Binding-site contacts:
Ligand atom N7 contacts residue GLY437 of chain 13.A at 3.5 Å (h-bond).
Ligand atom C6 contacts residue PRO218 of chain 13.A at 4.2 Å (hydrophobic).
Ligand atom O3P contacts residue LYS439 of chain 13.A at 2.9 Å.
Ligand atom P contacts residue LYS439 of chain 13.A at 3.3 Å.
Ligand atom C4 contacts residue PRO218 of chain 13.A at 4.1 Å (hydrophobic).
Ligand atom C1' contacts residue GLY437 of chain 13.A at 3.3 Å.
Ligand atom N6 contacts residue HIS428 of chain 13.A at 4.0 Å.
Ligand atom N3 contacts residue PRO429 of chain 13.A at 4.4 Å.
Ligand atom N9 contacts residue PRO429 of chain 13.A at 4.3 Å.
Ligand atom O1P contacts residue HIS426 of chain 13.A at 2.7 Å (h-bond).
Ligand atom N6 contacts residue SER430 of chain 13.A at 3.7 Å.
Ligand atom O3' contacts residue GLY437 of chain 13.A at 3.9 Å.
Ligand atom N1 contacts residue HIS428 of chain 13.A at 3.3 Å.
Ligand atom O3' contacts residue GLU215 of chain 13.A at 3.5 Å (salt-bridge).
Ligand atom P contacts residue HIS426 of chain 13.A at 3.9 Å.
Ligand atom O3' contacts residue ILE420 of chain 13.A at 4.2 Å.
Ligand atom N9 contacts residue GLY437 of chain 13.A at 3.3 Å (h-bond).
Ligand atom C2 contacts residue HIS428 of chain 13.A at 3.8 Å.
Ligand atom N7 contacts residue PRO218 of chain 13.A at 4.0 Å.
Ligand atom N6 contacts residue ASP407 of chain 13.A at 3.6 Å (salt-bridge).
Ligand atom N7 contacts residue VAL217 of chain 13.A at 3.7 Å.
Ligand atom C6 contacts residue SER430 of chain 13.A at 4.2 Å.
Ligand atom C5 contacts residue PRO218 of chain 13.A at 4.0 Å (hydrophobic).
Ligand atom C8 contacts residue PRO429 of chain 13.A at 4.3 Å (hydrophobic).
Ligand atom C2' contacts residue GLY437 of chain 13.A at 2.8 Å.
Ligand atom C8 contacts residue VAL217 of chain 13.A at 3.5 Å (hydrophobic).
Ligand atom N9 contacts residue PRO218 of chain 13.A at 4.2 Å.
Ligand atom C8 contacts residue GLY437 of chain 13.A at 2.8 Å.
Ligand atom N9 contacts residue VAL217 of chain 13.A at 4.4 Å.
Ligand atom C6 contacts residue HIS428 of chain 13.A at 4.2 Å.
Ligand atom C3' contacts residue GLU215 of chain 13.A at 3.3 Å.
Ligand atom C3' contacts residue GLY437 of chain 13.A at 3.9 Å.
Ligand atom O2P contacts residue HIS426 of chain 13.A at 3.6 Å.
Ligand atom C2' contacts residue ASP216 of chain 13.A at 4.3 Å.
Ligand atom O3' contacts residue LYS439 of chain 13.A at 3.5 Å.
Ligand atom C2' contacts residue GLU215 of chain 13.A at 3.6 Å.
Ligand atom O1P contacts residue LYS439 of chain 13.A at 2.6 Å.
Ligand atom O5' contacts residue LYS439 of chain 13.A at 3.8 Å.
Ligand atom C8 contacts residue PRO218 of chain 13.A at 4.2 Å (hydrophobic).
Ligand atom N7 contacts residue PRO429 of chain 13.A at 4.3 Å.

The small molecule below binds the protein below.
Small molecule (SMILES): Nc1ncnc2c1ncn2[C@@H]1C[C@@H](O)[C@@H](COP(=O)(O)O)O1

Sequence of chain 13.A:
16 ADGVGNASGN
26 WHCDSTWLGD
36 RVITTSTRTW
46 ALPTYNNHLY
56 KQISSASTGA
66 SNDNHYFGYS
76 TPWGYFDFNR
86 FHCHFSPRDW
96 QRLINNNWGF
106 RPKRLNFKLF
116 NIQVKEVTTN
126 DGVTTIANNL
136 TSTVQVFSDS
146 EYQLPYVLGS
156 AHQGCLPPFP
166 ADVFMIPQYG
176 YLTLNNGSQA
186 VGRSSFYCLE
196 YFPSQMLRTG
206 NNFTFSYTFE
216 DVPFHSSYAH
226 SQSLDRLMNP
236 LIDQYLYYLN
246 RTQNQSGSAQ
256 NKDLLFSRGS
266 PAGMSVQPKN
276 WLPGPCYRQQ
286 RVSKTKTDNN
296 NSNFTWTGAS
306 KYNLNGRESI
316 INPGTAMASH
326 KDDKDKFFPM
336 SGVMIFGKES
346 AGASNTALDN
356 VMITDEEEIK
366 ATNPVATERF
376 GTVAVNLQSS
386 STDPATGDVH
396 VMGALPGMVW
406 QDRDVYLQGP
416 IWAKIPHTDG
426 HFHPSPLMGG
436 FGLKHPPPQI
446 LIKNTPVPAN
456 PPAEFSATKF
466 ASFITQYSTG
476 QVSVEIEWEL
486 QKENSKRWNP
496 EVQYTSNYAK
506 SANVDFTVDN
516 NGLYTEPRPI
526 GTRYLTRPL